Sequence of chain 1.A:
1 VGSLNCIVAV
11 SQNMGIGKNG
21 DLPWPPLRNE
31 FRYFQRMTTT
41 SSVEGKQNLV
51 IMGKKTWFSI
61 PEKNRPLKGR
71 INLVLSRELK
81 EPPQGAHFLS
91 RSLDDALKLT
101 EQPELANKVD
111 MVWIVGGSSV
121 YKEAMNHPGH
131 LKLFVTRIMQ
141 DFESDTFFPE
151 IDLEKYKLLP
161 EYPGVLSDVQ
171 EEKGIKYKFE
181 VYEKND

The small molecule below binds the protein below.
Small molecule (SMILES): Cc1c(Sc2cccc3ccccc23)sc2nc(N)nc(N)c12

Binding-site contacts:
Ligand atom C4 contacts residue GLU30 of chain 1.A at 3.6 Å.
Ligand atom NAC contacts residue ILE7 of chain 1.A at 2.9 Å (h-bond).
Ligand atom CAI contacts residue NDP1 of chain 1.C at 3.6 Å.
Ligand atom N3 contacts residue GLU30 of chain 1.A at 2.7 Å (salt-bridge).
Ligand atom CAH contacts residue ASP21 of chain 1.A at 3.2 Å.
Ligand atom C2 contacts residue ALA9 of chain 1.A at 3.6 Å (hydrophobic).
Ligand atom C4 contacts residue PHE34 of chain 1.A at 3.7 Å (hydrophobic).
Ligand atom NAC contacts residue PHE34 of chain 1.A at 3.5 Å.
Ligand atom C5 contacts residue NDP1 of chain 1.C at 3.7 Å.
Ligand atom NAB contacts residue VAL8 of chain 1.A at 3.1 Å.
Ligand atom C2 contacts residue GLU30 of chain 1.A at 3.6 Å.
Ligand atom NAB contacts residue GLU30 of chain 1.A at 2.8 Å (salt-bridge).
Ligand atom N1 contacts residue NDP1 of chain 1.C at 3.4 Å (h-bond).
Ligand atom NAC contacts residue VAL115 of chain 1.A at 3.1 Å (h-bond).
Ligand atom C2 contacts residue VAL8 of chain 1.A at 3.5 Å (hydrophobic).
Ligand atom CAJ contacts residue PHE31 of chain 1.A at 2.9 Å (hydrophobic).
Ligand atom CAF contacts residue SER59 of chain 1.A at 3.7 Å.
Ligand atom N1 contacts residue PHE34 of chain 1.A at 3.6 Å.
Ligand atom CAT contacts residue SER59 of chain 1.A at 3.6 Å.
Ligand atom C6 contacts residue PHE34 of chain 1.A at 3.3 Å (hydrophobic).
Ligand atom N1 contacts residue VAL8 of chain 1.A at 3.3 Å.
Ligand atom CAU contacts residue PHE31 of chain 1.A at 3.5 Å (hydrophobic).
Ligand atom NAB contacts residue THR136 of chain 1.A at 3.6 Å (h-bond).
Ligand atom CAA contacts residue VAL115 of chain 1.A at 3.6 Å (hydrophobic).
Ligand atom CAQ contacts residue PHE34 of chain 1.A at 3.7 Å (hydrophobic).
Ligand atom CAF contacts residue LEU22 of chain 1.A at 3.6 Å (hydrophobic).
Ligand atom NAC contacts residue TYR121 of chain 1.A at 3.6 Å (h-bond).
Ligand atom N1 contacts residue ILE7 of chain 1.A at 3.6 Å (h-bond).
Ligand atom NAC contacts residue NDP1 of chain 1.C at 3.6 Å (h-bond).
Ligand atom NAB contacts residue ALA9 of chain 1.A at 3.4 Å (h-bond).
Ligand atom SAN contacts residue PHE31 of chain 1.A at 3.2 Å.
Ligand atom CAI contacts residue SER59 of chain 1.A at 3.5 Å.
Ligand atom N1 contacts residue ALA9 of chain 1.A at 3.6 Å.
Ligand atom CAE contacts residue PRO61 of chain 1.A at 3.5 Å (hydrophobic).
Ligand atom C5 contacts residue PHE34 of chain 1.A at 3.4 Å (hydrophobic).
Ligand atom CAH contacts residue SER59 of chain 1.A at 3.7 Å.
Ligand atom CAE contacts residue PHE31 of chain 1.A at 3.3 Å (hydrophobic).
Ligand atom C6 contacts residue NDP1 of chain 1.C at 3.3 Å.
Ligand atom CAA contacts residue PHE34 of chain 1.A at 3.7 Å (hydrophobic).
Ligand atom CAF contacts residue NDP1 of chain 1.C at 3.2 Å.